Sequence of chain 1.K:
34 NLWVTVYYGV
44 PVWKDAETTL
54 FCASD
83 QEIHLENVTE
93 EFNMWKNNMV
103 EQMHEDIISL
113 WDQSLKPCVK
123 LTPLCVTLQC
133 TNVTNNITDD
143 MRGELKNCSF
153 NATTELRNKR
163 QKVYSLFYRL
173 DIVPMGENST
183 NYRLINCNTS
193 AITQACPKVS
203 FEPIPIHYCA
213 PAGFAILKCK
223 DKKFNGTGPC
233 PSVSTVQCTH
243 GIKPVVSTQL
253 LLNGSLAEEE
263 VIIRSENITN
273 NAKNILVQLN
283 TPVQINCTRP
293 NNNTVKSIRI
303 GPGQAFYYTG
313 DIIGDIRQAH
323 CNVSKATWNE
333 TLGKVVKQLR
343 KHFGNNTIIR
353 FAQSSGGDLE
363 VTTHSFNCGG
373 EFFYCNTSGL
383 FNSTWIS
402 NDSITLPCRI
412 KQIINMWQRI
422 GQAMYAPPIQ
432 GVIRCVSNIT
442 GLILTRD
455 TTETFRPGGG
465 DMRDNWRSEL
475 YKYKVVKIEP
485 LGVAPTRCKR

The small molecule below binds the protein below.
Small molecule (SMILES): CC(=O)N[C@@H]1[C@@H](O)[C@H](O)[C@@H](CO)O[C@H]1O

Binding-site contacts:
Ligand atom O7 contacts residue VAL433 of chain 1.K at 4.3 Å.
Ligand atom O5 contacts residue ASN294 of chain 1.K at 2.5 Å (h-bond).
Ligand atom C2 contacts residue ASN294 of chain 1.K at 2.5 Å.
Ligand atom O7 contacts residue ASN294 of chain 1.K at 3.3 Å (h-bond).
Ligand atom O5 contacts residue ILE315 of chain 1.K at 3.4 Å.
Ligand atom C8 contacts residue VAL433 of chain 1.K at 3.5 Å (hydrophobic).
Ligand atom C4 contacts residue ASN294 of chain 1.K at 4.4 Å.
Ligand atom C3 contacts residue ASN294 of chain 1.K at 3.9 Å.
Ligand atom C7 contacts residue ASN294 of chain 1.K at 3.3 Å.
Ligand atom C5 contacts residue ASN294 of chain 1.K at 3.8 Å.
Ligand atom C1 contacts residue ASN294 of chain 1.K at 1.5 Å.
Ligand atom C1 contacts residue ILE315 of chain 1.K at 4.1 Å (hydrophobic).
Ligand atom C5 contacts residue ILE315 of chain 1.K at 4.4 Å (hydrophobic).
Ligand atom C7 contacts residue VAL433 of chain 1.K at 4.2 Å (hydrophobic).
Ligand atom C8 contacts residue ASN294 of chain 1.K at 4.2 Å.
Ligand atom N2 contacts residue ASN294 of chain 1.K at 3.0 Å (h-bond).
Ligand atom C6 contacts residue ILE315 of chain 1.K at 4.3 Å (hydrophobic).